Binding-site contacts:
Ligand atom C6 contacts residue GLN144 of chain 1.D at 3.3 Å.
Ligand atom O6 contacts residue GLN144 of chain 1.D at 3.7 Å.
Ligand atom O3 contacts residue GLU136 of chain 1.D at 3.4 Å (salt-bridge).
Ligand atom C6 contacts residue GLY146 of chain 1.D at 3.6 Å.
Ligand atom C8 contacts residue ARG138 of chain 1.D at 3.7 Å.
Ligand atom O6 contacts residue ARG138 of chain 1.D at 3.9 Å.
Ligand atom N2 contacts residue ASN90 of chain 1.B at 2.9 Å (h-bond).
Ligand atom O5 contacts residue LYS26 of chain 1.B at 3.5 Å.
Ligand atom O4 contacts residue ALA387 of chain 1.B at 3.4 Å (h-bond).
Ligand atom O5 contacts residue ALA387 of chain 1.B at 3.7 Å.
Ligand atom O4 contacts residue ARG393 of chain 1.B at 4.0 Å.
Ligand atom O3 contacts residue ARG133 of chain 1.D at 3.6 Å.
Ligand atom O4 contacts residue GLY146 of chain 1.D at 3.8 Å.
Ligand atom C1 contacts residue THR92 of chain 1.B at 3.5 Å.
Ligand atom N2 contacts residue GLN144 of chain 1.D at 3.9 Å.
Ligand atom C5 contacts residue ASN90 of chain 1.B at 3.6 Å.
Ligand atom C1 contacts residue ASN90 of chain 1.B at 1.4 Å.
Ligand atom O6 contacts residue LYS26 of chain 1.B at 3.4 Å (salt-bridge).
Ligand atom C4 contacts residue ALA387 of chain 1.B at 3.7 Å (hydrophobic).
Ligand atom O7 contacts residue ARG133 of chain 1.D at 3.7 Å.
Ligand atom O6 contacts residue GLN139 of chain 1.D at 3.6 Å.
Ligand atom O3 contacts residue ASP135 of chain 1.D at 3.7 Å.
Ligand atom O5 contacts residue ASN90 of chain 1.B at 2.3 Å (h-bond).
Ligand atom C3 contacts residue ASN90 of chain 1.B at 3.8 Å.
Ligand atom C4 contacts residue GLN139 of chain 1.D at 3.8 Å.
Ligand atom O5 contacts residue VAL93 of chain 1.B at 3.6 Å.
Ligand atom C8 contacts residue PRO389 of chain 1.B at 3.3 Å (hydrophobic).
Ligand atom C7 contacts residue ASN90 of chain 1.B at 4.0 Å.
Ligand atom C6 contacts residue ALA387 of chain 1.B at 3.9 Å (hydrophobic).
Ligand atom O4 contacts residue LYS147 of chain 1.D at 3.0 Å (salt-bridge).
Ligand atom C5 contacts residue ALA387 of chain 1.B at 3.0 Å (hydrophobic).
Ligand atom O4 contacts residue GLN139 of chain 1.D at 3.2 Å (h-bond).
Ligand atom O3 contacts residue ARG133 of chain 1.D at 3.8 Å.
Ligand atom C7 contacts residue THR145 of chain 1.D at 3.7 Å.
Ligand atom O5 contacts residue THR145 of chain 1.D at 3.8 Å.
Ligand atom C8 contacts residue GLU37 of chain 1.B at 3.9 Å.
Ligand atom O4 contacts residue ARG138 of chain 1.D at 3.7 Å.
Ligand atom C8 contacts residue GLN144 of chain 1.D at 3.4 Å.
Ligand atom C8 contacts residue THR145 of chain 1.D at 3.5 Å.
Ligand atom C2 contacts residue ASN90 of chain 1.B at 2.5 Å.

A protein and the small-molecule ligand that binds it are described below.
Small molecule (SMILES): CC(=O)N[C@H]1[C@H](O[C@H]2[C@H](O)[C@@H](NC(C)=O)CO[C@@H]2CO)O[C@H](CO)[C@@H](O[C@@H]2O[C@H](CO[C@H]3O[C@H](CO)[C@@H](O)[C@H](O)[C@@H]3O[C@@H]3O[C@H](CO)[C@@H](O)[C@H](O)[C@H]3NC(C)=O)[C@@H](O)[C@H](O[C@H]3O[C@H](CO)[C@@H](O[C@@H]4O[C@H](CO)[C@@H](O[C@@H]5O[C@H](CO)[C@H](O)[C@H](O)[C@H]5O)[C@H](O)[C@H]4NC(C)=O)[C@H](O)[C@@H]3O[C@@H]3O[C@H](CO)[C@@H](O)[C@H](O)[C@H]3NC(C)=O)[C@@H]2O)[C@@H]1O

Sequence of chain 1.B:
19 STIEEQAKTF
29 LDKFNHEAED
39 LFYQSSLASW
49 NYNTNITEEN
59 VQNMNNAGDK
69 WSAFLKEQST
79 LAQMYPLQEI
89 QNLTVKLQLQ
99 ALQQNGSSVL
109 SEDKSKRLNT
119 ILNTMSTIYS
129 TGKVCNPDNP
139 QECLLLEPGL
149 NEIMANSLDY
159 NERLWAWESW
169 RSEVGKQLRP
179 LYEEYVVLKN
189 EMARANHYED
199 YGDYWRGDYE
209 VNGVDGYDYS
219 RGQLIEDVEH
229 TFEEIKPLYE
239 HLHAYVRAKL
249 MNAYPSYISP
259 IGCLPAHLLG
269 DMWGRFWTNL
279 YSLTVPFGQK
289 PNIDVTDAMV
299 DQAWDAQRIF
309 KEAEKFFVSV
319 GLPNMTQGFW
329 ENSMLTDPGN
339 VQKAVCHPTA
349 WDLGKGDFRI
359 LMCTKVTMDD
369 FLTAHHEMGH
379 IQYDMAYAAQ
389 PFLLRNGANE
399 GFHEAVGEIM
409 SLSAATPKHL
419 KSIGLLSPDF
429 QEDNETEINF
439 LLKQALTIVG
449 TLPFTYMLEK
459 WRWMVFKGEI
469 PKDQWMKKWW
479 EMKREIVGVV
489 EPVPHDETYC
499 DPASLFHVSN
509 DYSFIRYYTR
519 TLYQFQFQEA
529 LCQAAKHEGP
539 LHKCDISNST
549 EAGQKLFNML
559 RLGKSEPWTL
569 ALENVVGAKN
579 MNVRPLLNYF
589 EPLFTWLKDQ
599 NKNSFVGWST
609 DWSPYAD

Sequence of chain 1.D:
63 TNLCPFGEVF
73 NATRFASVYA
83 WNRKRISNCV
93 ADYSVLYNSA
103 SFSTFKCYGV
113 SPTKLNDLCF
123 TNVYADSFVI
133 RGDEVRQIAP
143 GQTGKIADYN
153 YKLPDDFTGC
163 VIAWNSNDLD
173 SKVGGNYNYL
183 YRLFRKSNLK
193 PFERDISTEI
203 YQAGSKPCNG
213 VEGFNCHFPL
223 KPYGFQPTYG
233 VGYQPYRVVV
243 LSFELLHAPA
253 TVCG